The protein below binds the small molecule below.
Small molecule (SMILES): CCN1C(=O)CCC1=O

Binding-site contacts:
Ligand atom N1 contacts residue CYS170 of chain 1.A at 3.8 Å.
Ligand atom O1 contacts residue GLN167 of chain 1.A at 3.9 Å.
Ligand atom C1 contacts residue GLN167 of chain 1.A at 4.1 Å.
Ligand atom C3 contacts residue CYS170 of chain 1.A at 3.9 Å (hydrophobic).
Ligand atom C1 contacts residue CYS170 of chain 1.A at 1.8 Å (hydrophobic).
Ligand atom C2 contacts residue CYS170 of chain 1.A at 2.8 Å (hydrophobic).
Ligand atom C2 contacts residue GLN167 of chain 1.A at 4.3 Å.
Ligand atom C4 contacts residue CYS170 of chain 1.A at 2.8 Å (hydrophobic).
Ligand atom O1 contacts residue CYS170 of chain 1.A at 3.2 Å (h-bond).

Sequence of chain 1.A:
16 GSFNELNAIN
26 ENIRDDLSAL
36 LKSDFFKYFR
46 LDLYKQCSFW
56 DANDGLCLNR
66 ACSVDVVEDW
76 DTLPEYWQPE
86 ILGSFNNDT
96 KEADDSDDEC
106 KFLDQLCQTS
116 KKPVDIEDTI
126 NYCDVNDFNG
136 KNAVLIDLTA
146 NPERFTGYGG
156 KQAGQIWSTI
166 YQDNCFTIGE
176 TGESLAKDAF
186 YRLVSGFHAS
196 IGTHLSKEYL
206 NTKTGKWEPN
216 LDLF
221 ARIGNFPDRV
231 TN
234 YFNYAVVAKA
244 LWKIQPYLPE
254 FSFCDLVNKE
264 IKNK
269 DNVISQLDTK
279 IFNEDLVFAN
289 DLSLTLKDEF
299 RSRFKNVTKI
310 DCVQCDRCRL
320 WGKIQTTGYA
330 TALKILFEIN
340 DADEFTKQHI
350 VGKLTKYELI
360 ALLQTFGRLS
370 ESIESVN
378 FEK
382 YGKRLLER